Binding-site contacts:
Ligand atom NH1 contacts residue ASP193 of chain 1.A at 3.0 Å (salt-bridge).
Ligand atom NH2 contacts residue TYR194 of chain 1.A at 3.8 Å.
Ligand atom NE contacts residue ARG173 of chain 1.A at 3.4 Å (salt-bridge).
Ligand atom C contacts residue CYS319 of chain 1.A at 3.8 Å (hydrophobic).
Ligand atom CB contacts residue TYR194 of chain 1.A at 3.8 Å (hydrophobic).
Ligand atom CA contacts residue TYR194 of chain 1.A at 3.2 Å (hydrophobic).
Ligand atom O contacts residue VAL87 of chain 1.A at 3.6 Å.
Ligand atom CA contacts residue CYS319 of chain 1.A at 3.4 Å (hydrophobic).
Ligand atom N contacts residue VAL87 of chain 1.A at 2.9 Å (h-bond).
Ligand atom NE contacts residue GLU86 of chain 1.A at 2.9 Å (salt-bridge).
Ligand atom CZ contacts residue TYR194 of chain 1.A at 3.4 Å (hydrophobic).
Ligand atom O contacts residue THR88 of chain 1.A at 3.8 Å.
Ligand atom NH1 contacts residue TYR194 of chain 1.A at 3.5 Å.
Ligand atom CB contacts residue HIS191 of chain 1.A at 3.5 Å.
Ligand atom N contacts residue GLU86 of chain 1.A at 2.8 Å (salt-bridge).
Ligand atom CG contacts residue THR88 of chain 1.A at 3.7 Å.
Ligand atom CD contacts residue ASP193 of chain 1.A at 3.5 Å.
Ligand atom OXT contacts residue ARG318 of chain 1.A at 2.9 Å (salt-bridge).
Ligand atom O contacts residue ALA230 of chain 1.A at 3.9 Å.
Ligand atom NH2 contacts residue ARG173 of chain 1.A at 3.5 Å (salt-bridge).
Ligand atom C contacts residue TYR194 of chain 1.A at 3.3 Å (hydrophobic).
Ligand atom N contacts residue CYS319 of chain 1.A at 3.4 Å (h-bond).
Ligand atom NH2 contacts residue GLU86 of chain 1.A at 3.7 Å.
Ligand atom CD contacts residue ARG173 of chain 1.A at 3.9 Å.
Ligand atom CD contacts residue GLU86 of chain 1.A at 3.7 Å.
Ligand atom OXT contacts residue TYR194 of chain 1.A at 2.7 Å (h-bond).
Ligand atom CZ contacts residue GLU86 of chain 1.A at 3.7 Å.
Ligand atom CA contacts residue THR88 of chain 1.A at 3.6 Å.
Ligand atom CD contacts residue HIS191 of chain 1.A at 3.5 Å.
Ligand atom C contacts residue ARG318 of chain 1.A at 3.6 Å.
Ligand atom CG contacts residue HIS191 of chain 1.A at 3.5 Å.
Ligand atom CA contacts residue GLU86 of chain 1.A at 3.5 Å.
Ligand atom NH2 contacts residue CYS319 of chain 1.A at 3.6 Å.
Ligand atom NE contacts residue TYR194 of chain 1.A at 3.5 Å (h-bond).
Ligand atom NH2 contacts residue PHE316 of chain 1.A at 3.5 Å.
Ligand atom CG contacts residue GLU86 of chain 1.A at 3.5 Å.
Ligand atom N contacts residue THR88 of chain 1.A at 2.8 Å (h-bond).
Ligand atom CZ contacts residue ARG173 of chain 1.A at 3.5 Å.
Ligand atom O contacts residue ARG318 of chain 1.A at 3.3 Å (salt-bridge).
Ligand atom CB contacts residue THR88 of chain 1.A at 3.4 Å.

Sequence of chain 1.A:
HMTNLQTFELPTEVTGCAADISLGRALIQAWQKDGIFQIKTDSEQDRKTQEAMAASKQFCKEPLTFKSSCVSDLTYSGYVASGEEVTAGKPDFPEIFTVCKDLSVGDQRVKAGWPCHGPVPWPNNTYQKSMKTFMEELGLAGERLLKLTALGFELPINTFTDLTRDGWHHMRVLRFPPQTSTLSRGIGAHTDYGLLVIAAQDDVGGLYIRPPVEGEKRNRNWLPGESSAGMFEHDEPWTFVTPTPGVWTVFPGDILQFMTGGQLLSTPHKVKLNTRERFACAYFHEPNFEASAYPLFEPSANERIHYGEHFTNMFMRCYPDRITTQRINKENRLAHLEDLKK

This protein binds this small molecule.
Small molecule (SMILES): NC(=[NH2+])NCCC[C@H](N)C(=O)O